Sequence of chain 1.B:
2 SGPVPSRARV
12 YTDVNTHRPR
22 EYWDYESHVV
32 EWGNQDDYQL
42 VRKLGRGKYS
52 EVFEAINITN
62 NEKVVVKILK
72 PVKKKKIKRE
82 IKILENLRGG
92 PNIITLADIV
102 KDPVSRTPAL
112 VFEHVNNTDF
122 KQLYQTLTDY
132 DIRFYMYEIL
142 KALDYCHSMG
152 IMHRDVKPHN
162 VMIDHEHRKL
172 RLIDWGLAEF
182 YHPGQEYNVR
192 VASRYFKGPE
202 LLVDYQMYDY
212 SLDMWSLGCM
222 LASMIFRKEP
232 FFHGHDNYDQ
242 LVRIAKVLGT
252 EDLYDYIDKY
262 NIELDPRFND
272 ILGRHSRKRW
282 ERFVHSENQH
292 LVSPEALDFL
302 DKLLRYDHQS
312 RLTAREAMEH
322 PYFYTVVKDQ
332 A

This protein binds this small molecule.
Small molecule (SMILES): N#Cc1cnn2c(NC3CC3)cc(-c3nnn(CCN4CCCCC4)c3-c3ccc(=O)[nH]c3)nc12

Binding-site contacts:
Ligand atom N4 contacts residue EDO1 of chain 1.MA at 3.5 Å.
Ligand atom C13 contacts residue EDO1 of chain 1.MA at 3.5 Å.
Ligand atom N9 contacts residue VAL66 of chain 1.B at 3.7 Å.
Ligand atom N2 contacts residue EDO1 of chain 1.MA at 3.4 Å.
Ligand atom C7 contacts residue VAL53 of chain 1.B at 3.6 Å (hydrophobic).
Ligand atom C23 contacts residue VAL66 of chain 1.B at 3.7 Å (hydrophobic).
Ligand atom N contacts residue ASP175 of chain 1.B at 3.0 Å (salt-bridge).
Ligand atom C20 contacts residue GLU114 of chain 1.B at 3.2 Å.
Ligand atom N1 contacts residue EDO1 of chain 1.MA at 3.4 Å.
Ligand atom N9 contacts residue ILE174 of chain 1.B at 3.8 Å.
Ligand atom C18 contacts residue VAL116 of chain 1.B at 3.4 Å (hydrophobic).
Ligand atom C5 contacts residue EDO1 of chain 1.MA at 3.6 Å.
Ligand atom O contacts residue LYS68 of chain 1.B at 2.8 Å (salt-bridge).
Ligand atom C12 contacts residue HIS160 of chain 1.B at 3.7 Å.
Ligand atom C18 contacts residue HIS115 of chain 1.B at 3.7 Å.
Ligand atom C contacts residue LYS68 of chain 1.B at 3.8 Å.
Ligand atom C17 contacts residue VAL116 of chain 1.B at 3.5 Å (hydrophobic).
Ligand atom C16 contacts residue MET163 of chain 1.B at 3.5 Å (hydrophobic).
Ligand atom N5 contacts residue VAL116 of chain 1.B at 2.9 Å (h-bond).
Ligand atom C12 contacts residue EDO1 of chain 1.MA at 3.7 Å.
Ligand atom N7 contacts residue VAL66 of chain 1.B at 3.6 Å.
Ligand atom N6 contacts residue VAL66 of chain 1.B at 3.6 Å.
Ligand atom C10 contacts residue EDO1 of chain 1.EA at 3.4 Å.
Ligand atom C20 contacts residue VAL116 of chain 1.B at 3.6 Å (hydrophobic).
Ligand atom N6 contacts residue MET163 of chain 1.B at 3.6 Å.
Ligand atom C22 contacts residue ILE174 of chain 1.B at 3.6 Å (hydrophobic).
Ligand atom C5 contacts residue VAL53 of chain 1.B at 3.7 Å (hydrophobic).
Ligand atom N3 contacts residue EDO1 of chain 1.MA at 3.4 Å.
Ligand atom C9 contacts residue EDO1 of chain 1.EA at 3.7 Å.
Ligand atom C8 contacts residue EDO1 of chain 1.MA at 3.4 Å.
Ligand atom O contacts residue ASP175 of chain 1.B at 3.3 Å.
Ligand atom C contacts residue ASP175 of chain 1.B at 3.7 Å.
Ligand atom C9 contacts residue GLY46 of chain 1.B at 3.7 Å.
Ligand atom N8 contacts residue PHE113 of chain 1.B at 3.5 Å.
Ligand atom N7 contacts residue VAL116 of chain 1.B at 3.1 Å (h-bond).
Ligand atom N8 contacts residue ILE95 of chain 1.B at 3.6 Å.
Ligand atom C3 contacts residue VAL53 of chain 1.B at 3.7 Å (hydrophobic).
Ligand atom N8 contacts residue ILE174 of chain 1.B at 3.7 Å.
Ligand atom C1 contacts residue ILE174 of chain 1.B at 3.7 Å (hydrophobic).
Ligand atom C6 contacts residue EDO1 of chain 1.MA at 3.5 Å.